Sequence of chain 5.A:
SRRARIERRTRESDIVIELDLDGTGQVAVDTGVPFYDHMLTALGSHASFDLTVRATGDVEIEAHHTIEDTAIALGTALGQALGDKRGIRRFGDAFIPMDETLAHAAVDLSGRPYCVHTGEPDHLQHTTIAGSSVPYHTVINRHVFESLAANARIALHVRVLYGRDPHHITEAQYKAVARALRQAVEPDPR

Sequence of chain 19.A:
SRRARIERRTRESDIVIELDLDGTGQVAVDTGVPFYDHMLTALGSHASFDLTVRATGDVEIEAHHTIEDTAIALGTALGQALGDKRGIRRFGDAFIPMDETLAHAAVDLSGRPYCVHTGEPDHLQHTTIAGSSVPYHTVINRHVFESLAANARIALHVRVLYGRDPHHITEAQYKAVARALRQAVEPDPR

The small molecule below binds the protein below.
Small molecule (SMILES): Nc1nc[nH]n1

Sequence of chain 22.A:
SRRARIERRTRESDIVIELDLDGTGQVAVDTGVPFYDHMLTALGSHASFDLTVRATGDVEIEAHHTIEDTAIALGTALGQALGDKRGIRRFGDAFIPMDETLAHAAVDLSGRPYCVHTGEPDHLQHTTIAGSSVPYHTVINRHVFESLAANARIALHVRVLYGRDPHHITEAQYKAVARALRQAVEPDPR

Binding-site contacts:
Ligand atom C5 contacts residue MN1 of chain 5.C at 3.2 Å.
Ligand atom N1 contacts residue HIS182 of chain 22.A at 3.1 Å (h-bond).
Ligand atom N1 contacts residue MN1 of chain 22.D at 2.2 Å.
Ligand atom N1 contacts residue GLU186 of chain 22.A at 3.1 Å (salt-bridge).
Ligand atom N1 contacts residue HIS53 of chain 22.A at 4.4 Å.
Ligand atom N2 contacts residue MET113 of chain 22.A at 3.3 Å.
Ligand atom N1 contacts residue HIS79 of chain 5.A at 4.4 Å.
Ligand atom N3A contacts residue MET113 of chain 22.A at 3.8 Å.
Ligand atom C3 contacts residue HIS183 of chain 22.A at 4.3 Å.
Ligand atom N4 contacts residue MN1 of chain 22.D at 4.4 Å.
Ligand atom C3 contacts residue MET113 of chain 22.A at 3.2 Å (hydrophobic).
Ligand atom N1 contacts residue HIS80 of chain 5.A at 2.9 Å (h-bond).
Ligand atom C5 contacts residue HIS182 of chain 22.A at 3.3 Å.
Ligand atom N3A contacts residue GLU83 of chain 5.A at 3.6 Å (salt-bridge).
Ligand atom N3A contacts residue MN1 of chain 5.C at 3.6 Å.
Ligand atom C5 contacts residue MET113 of chain 22.A at 3.6 Å (hydrophobic).
Ligand atom N2 contacts residue HIS80 of chain 5.A at 3.5 Å (h-bond).
Ligand atom C5 contacts residue GLU186 of chain 22.A at 3.9 Å.
Ligand atom C3 contacts residue ARG127 of chain 19.A at 4.2 Å.
Ligand atom C5 contacts residue HIS79 of chain 5.A at 3.2 Å.
Ligand atom N4 contacts residue HIS79 of chain 5.A at 3.2 Å (h-bond).
Ligand atom C3 contacts residue MN1 of chain 22.D at 4.2 Å.
Ligand atom N2 contacts residue MN1 of chain 22.D at 3.1 Å.
Ligand atom N1 contacts residue MN1 of chain 5.C at 4.3 Å.
Ligand atom N3A contacts residue ARG127 of chain 19.A at 3.2 Å (salt-bridge).
Ligand atom C3 contacts residue GLU83 of chain 5.A at 3.6 Å.
Ligand atom N4 contacts residue HIS80 of chain 5.A at 4.4 Å.
Ligand atom N4 contacts residue GLU83 of chain 5.A at 3.1 Å (salt-bridge).
Ligand atom C3 contacts residue HIS80 of chain 5.A at 4.3 Å.
Ligand atom C5 contacts residue MN1 of chain 22.D at 3.3 Å.
Ligand atom C5 contacts residue HIS80 of chain 5.A at 3.7 Å.
Ligand atom C5 contacts residue GLU83 of chain 5.A at 4.0 Å.
Ligand atom C3 contacts residue MN1 of chain 5.C at 3.3 Å.
Ligand atom N2 contacts residue MN1 of chain 5.C at 4.4 Å.
Ligand atom N4 contacts residue HIS183 of chain 22.A at 3.2 Å (h-bond).
Ligand atom N2 contacts residue GLU186 of chain 22.A at 3.9 Å.
Ligand atom N4 contacts residue MN1 of chain 5.C at 2.2 Å.
Ligand atom N4 contacts residue MET113 of chain 22.A at 3.5 Å.
Ligand atom C5 contacts residue HIS183 of chain 22.A at 3.6 Å.
Ligand atom N1 contacts residue MET113 of chain 22.A at 3.5 Å.